This protein binds this small molecule.
Small molecule (SMILES): CC(=O)N[C@@H]1[C@@H](O)[C@H](O)[C@@H](CO)O[C@H]1O

Sequence of chain 1.C:
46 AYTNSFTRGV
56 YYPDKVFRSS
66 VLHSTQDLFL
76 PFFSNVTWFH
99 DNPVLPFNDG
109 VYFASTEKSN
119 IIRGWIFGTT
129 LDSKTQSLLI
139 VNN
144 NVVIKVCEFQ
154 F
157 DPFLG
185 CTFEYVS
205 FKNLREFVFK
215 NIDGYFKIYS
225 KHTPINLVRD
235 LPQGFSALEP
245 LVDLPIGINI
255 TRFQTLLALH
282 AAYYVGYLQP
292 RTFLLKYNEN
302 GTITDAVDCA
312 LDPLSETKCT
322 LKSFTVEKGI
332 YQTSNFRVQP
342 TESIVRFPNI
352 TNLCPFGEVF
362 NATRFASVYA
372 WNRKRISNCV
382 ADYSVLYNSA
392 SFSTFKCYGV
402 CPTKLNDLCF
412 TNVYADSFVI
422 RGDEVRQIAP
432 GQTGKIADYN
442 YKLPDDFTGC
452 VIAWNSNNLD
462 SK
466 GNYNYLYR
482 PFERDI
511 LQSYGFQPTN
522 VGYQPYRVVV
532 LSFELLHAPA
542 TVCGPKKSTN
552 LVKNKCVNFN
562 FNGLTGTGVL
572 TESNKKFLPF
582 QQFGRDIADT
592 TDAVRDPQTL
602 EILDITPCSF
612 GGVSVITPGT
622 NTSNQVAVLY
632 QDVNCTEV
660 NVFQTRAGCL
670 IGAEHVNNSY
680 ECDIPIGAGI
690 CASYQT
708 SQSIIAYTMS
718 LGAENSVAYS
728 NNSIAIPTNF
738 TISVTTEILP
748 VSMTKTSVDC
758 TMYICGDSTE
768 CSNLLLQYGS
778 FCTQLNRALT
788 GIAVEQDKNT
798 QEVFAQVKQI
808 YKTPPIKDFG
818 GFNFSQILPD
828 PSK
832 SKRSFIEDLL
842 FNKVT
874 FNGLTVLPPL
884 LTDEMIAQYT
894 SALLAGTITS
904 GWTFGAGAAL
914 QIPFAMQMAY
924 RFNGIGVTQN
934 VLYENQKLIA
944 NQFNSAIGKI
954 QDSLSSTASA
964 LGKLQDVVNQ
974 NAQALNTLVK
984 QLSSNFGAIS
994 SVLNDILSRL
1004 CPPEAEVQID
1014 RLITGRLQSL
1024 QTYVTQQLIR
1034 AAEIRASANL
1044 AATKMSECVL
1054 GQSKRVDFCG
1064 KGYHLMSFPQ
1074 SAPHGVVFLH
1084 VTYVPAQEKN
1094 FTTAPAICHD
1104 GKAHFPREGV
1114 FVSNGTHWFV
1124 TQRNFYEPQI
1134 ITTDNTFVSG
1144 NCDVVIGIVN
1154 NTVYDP

Sequence of chain 1.B:
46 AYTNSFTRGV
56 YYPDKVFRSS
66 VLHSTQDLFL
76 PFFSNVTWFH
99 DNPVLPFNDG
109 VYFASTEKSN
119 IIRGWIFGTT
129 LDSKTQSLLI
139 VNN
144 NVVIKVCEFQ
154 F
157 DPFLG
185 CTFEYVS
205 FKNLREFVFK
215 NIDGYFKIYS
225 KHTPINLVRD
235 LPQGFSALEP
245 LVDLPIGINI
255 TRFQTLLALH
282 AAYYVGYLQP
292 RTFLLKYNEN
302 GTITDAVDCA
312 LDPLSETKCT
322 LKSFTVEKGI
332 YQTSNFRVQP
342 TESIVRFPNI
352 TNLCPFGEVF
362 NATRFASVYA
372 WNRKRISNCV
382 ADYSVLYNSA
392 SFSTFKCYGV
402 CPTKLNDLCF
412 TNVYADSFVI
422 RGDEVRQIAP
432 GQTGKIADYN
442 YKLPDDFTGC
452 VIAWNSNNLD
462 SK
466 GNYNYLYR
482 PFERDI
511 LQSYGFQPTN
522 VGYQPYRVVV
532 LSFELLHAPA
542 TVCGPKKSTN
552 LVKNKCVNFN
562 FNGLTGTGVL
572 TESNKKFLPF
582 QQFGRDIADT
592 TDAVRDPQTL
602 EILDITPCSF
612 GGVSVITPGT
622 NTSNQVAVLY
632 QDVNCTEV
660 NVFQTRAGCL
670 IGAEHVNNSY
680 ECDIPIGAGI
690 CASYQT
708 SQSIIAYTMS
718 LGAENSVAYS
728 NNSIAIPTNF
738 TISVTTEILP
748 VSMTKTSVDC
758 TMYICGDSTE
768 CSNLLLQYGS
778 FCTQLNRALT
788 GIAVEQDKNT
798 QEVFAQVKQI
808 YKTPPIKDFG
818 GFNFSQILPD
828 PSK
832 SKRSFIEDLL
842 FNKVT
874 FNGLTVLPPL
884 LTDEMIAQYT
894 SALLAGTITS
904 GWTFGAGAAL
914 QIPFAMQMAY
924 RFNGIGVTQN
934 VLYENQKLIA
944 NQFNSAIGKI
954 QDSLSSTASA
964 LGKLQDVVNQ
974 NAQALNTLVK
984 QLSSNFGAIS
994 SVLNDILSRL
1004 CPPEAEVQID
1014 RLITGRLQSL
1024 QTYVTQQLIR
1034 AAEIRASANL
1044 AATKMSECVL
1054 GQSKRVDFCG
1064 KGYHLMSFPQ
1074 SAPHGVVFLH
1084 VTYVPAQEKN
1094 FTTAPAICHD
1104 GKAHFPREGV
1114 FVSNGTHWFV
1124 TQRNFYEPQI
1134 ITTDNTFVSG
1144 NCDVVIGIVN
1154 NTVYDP

Binding-site contacts:
Ligand atom C5 contacts residue ASN1093 of chain 1.B at 3.8 Å.
Ligand atom O7 contacts residue ASN1093 of chain 1.B at 3.3 Å (h-bond).
Ligand atom C5 contacts residue ALA725 of chain 1.B at 3.9 Å (hydrophobic).
Ligand atom C8 contacts residue LYS1092 of chain 1.B at 3.8 Å.
Ligand atom C1 contacts residue GLN914 of chain 1.C at 4.5 Å.
Ligand atom C7 contacts residue ASN1093 of chain 1.B at 3.2 Å.
Ligand atom C8 contacts residue ASN1093 of chain 1.B at 3.6 Å.
Ligand atom C2 contacts residue ASN1093 of chain 1.B at 2.5 Å.
Ligand atom C3 contacts residue ASN1093 of chain 1.B at 3.9 Å.
Ligand atom N2 contacts residue ASN1093 of chain 1.B at 3.0 Å (h-bond).
Ligand atom C4 contacts residue ASN1093 of chain 1.B at 4.3 Å.
Ligand atom C1 contacts residue ASN1093 of chain 1.B at 1.5 Å.
Ligand atom C8 contacts residue GLU1091 of chain 1.B at 3.4 Å.
Ligand atom O5 contacts residue ASN1093 of chain 1.B at 2.4 Å (h-bond).
Ligand atom C6 contacts residue ALA725 of chain 1.B at 4.5 Å (hydrophobic).